Binding-site contacts:
Ligand atom O4' contacts residue ASP378 of chain 1.B at 2.5 Å (salt-bridge).
Ligand atom O6' contacts residue VAL145 of chain 1.B at 2.7 Å.
Ligand atom O5C contacts residue ASN358 of chain 1.B at 3.3 Å.
Ligand atom C2 contacts residue ALA337 of chain 1.B at 3.2 Å (hydrophobic).
Ligand atom O2A contacts residue ASN358 of chain 1.B at 3.2 Å (h-bond).
Ligand atom O4' contacts residue ASN382 of chain 1.B at 3.4 Å (h-bond).
Ligand atom N1 contacts residue TRP336 of chain 1.B at 3.5 Å.
Ligand atom O1A contacts residue HIS354 of chain 1.B at 2.9 Å.
Ligand atom O2 contacts residue GLN339 of chain 1.B at 3.3 Å (h-bond).
Ligand atom C6 contacts residue TRP336 of chain 1.B at 3.5 Å (hydrophobic).
Ligand atom O2B contacts residue SER274 of chain 1.B at 3.1 Å (h-bond).
Ligand atom C4' contacts residue ASP378 of chain 1.B at 3.2 Å.
Ligand atom O2B contacts residue HIS354 of chain 1.B at 3.4 Å (h-bond).
Ligand atom O2C contacts residue GLN339 of chain 1.B at 2.7 Å (h-bond).
Ligand atom O1B contacts residue SER274 of chain 1.B at 2.5 Å (h-bond).
Ligand atom O4' contacts residue TRP357 of chain 1.B at 3.3 Å (h-bond).
Ligand atom O2' contacts residue GLN379 of chain 1.B at 2.8 Å (h-bond).
Ligand atom O3C contacts residue GLU362 of chain 1.B at 2.9 Å (salt-bridge).
Ligand atom O2A contacts residue GLY356 of chain 1.B at 3.3 Å.
Ligand atom O3A contacts residue HIS354 of chain 1.B at 2.8 Å (h-bond).
Ligand atom N3 contacts residue ALA337 of chain 1.B at 2.4 Å (h-bond).
Ligand atom O2C contacts residue GLU362 of chain 1.B at 2.9 Å (salt-bridge).
Ligand atom O3' contacts residue ASP378 of chain 1.B at 2.8 Å (salt-bridge).
Ligand atom O4C contacts residue LEU26 of chain 1.B at 3.5 Å.
Ligand atom C3' contacts residue ASP378 of chain 1.B at 3.5 Å.
Ligand atom O3C contacts residue ARG30 of chain 1.B at 3.1 Å (salt-bridge).
Ligand atom C3C contacts residue GLU362 of chain 1.B at 3.5 Å.
Ligand atom O2A contacts residue TRP357 of chain 1.B at 3.3 Å (h-bond).
Ligand atom C6' contacts residue VAL145 of chain 1.B at 3.0 Å (hydrophobic).
Ligand atom C4 contacts residue ALA337 of chain 1.B at 3.2 Å (hydrophobic).
Ligand atom O3' contacts residue GLN379 of chain 1.B at 2.9 Å.
Ligand atom O1A contacts residue SER359 of chain 1.B at 2.8 Å (h-bond).
Ligand atom C2C contacts residue GLN339 of chain 1.B at 3.2 Å.
Ligand atom PB contacts residue SER274 of chain 1.B at 3.1 Å.
Ligand atom O1B contacts residue GLY23 of chain 1.B at 3.0 Å.
Ligand atom O2 contacts residue ALA337 of chain 1.B at 3.2 Å (h-bond).
Ligand atom O4 contacts residue ALA337 of chain 1.B at 3.0 Å (h-bond).
Ligand atom O4 contacts residue LYS302 of chain 1.B at 3.2 Å (salt-bridge).
Ligand atom C2 contacts residue TRP336 of chain 1.B at 3.5 Å (hydrophobic).
Ligand atom C2 contacts residue GLN339 of chain 1.B at 3.5 Å.

Sequence of chain 1.B:
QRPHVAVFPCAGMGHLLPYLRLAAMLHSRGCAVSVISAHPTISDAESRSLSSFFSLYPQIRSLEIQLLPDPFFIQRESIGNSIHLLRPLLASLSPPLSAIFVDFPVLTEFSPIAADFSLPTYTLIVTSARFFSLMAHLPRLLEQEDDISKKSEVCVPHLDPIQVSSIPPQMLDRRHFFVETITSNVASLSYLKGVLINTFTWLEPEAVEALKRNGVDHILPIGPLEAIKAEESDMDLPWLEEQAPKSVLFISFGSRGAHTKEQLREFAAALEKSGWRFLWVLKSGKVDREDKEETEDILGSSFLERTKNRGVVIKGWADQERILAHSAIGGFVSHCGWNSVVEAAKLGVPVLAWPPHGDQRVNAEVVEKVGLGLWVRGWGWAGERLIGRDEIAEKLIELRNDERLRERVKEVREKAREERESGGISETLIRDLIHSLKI

This protein binds this small molecule.
Small molecule (SMILES): O=c1ccn([C@@H]2O[C@H](CO[P](=O)(O)O[P](=O)(O)O[C@H]3O[C@H](CO)[C@@H](O)[C@H](O)[C@H]3O)[C@@H](O)[C@H]2O)c(=O)[nH]1